A protein and the small-molecule ligand that binds it are described below.
Small molecule (SMILES): CC(=O)N[C@H]1[C@H](O[C@H]2[C@H](O)[C@@H](NC(C)=O)CO[C@@H]2CO[C@@H]2O[C@@H](C)[C@@H](O)[C@@H](O)[C@@H]2O)O[C@H](CO)[C@@H](O[C@@H]2O[C@H](CO[C@H]3O[C@H](CO)[C@@H](O)[C@H](O)[C@@H]3O[C@@H]3O[C@H](CO)[C@@H](O)[C@H](O)[C@H]3NC(C)=O)[C@@H](O)[C@H](O[C@H]3O[C@H](CO)[C@@H](O)[C@H](O)[C@@H]3O[C@@H]3O[C@H](CO)[C@@H](O)[C@H](O)[C@H]3NC(C)=O)[C@@H]2O)[C@@H]1O

Binding-site contacts:
Ligand atom O4 contacts residue MAN4 of chain 1.D at 2.4 Å (h-bond).
Ligand atom C6 contacts residue PHE7 of chain 1.A at 3.7 Å (hydrophobic).
Ligand atom O6 contacts residue THR24 of chain 1.A at 3.3 Å (h-bond).
Ligand atom N2 contacts residue ASN61 of chain 1.A at 2.8 Å (h-bond).
Ligand atom C8 contacts residue LYS98 of chain 1.A at 3.7 Å.
Ligand atom C1 contacts residue MAN4 of chain 1.D at 3.6 Å.
Ligand atom C4 contacts residue PHE5 of chain 1.A at 3.4 Å (hydrophobic).
Ligand atom C2 contacts residue ASN61 of chain 1.A at 2.2 Å.
Ligand atom C8 contacts residue ASP29 of chain 1.A at 3.4 Å.
Ligand atom C6 contacts residue MAN4 of chain 1.D at 3.8 Å.
Ligand atom C3 contacts residue ASN61 of chain 1.A at 3.6 Å.
Ligand atom N2 contacts residue ASP29 of chain 1.A at 3.1 Å (salt-bridge).
Ligand atom C4 contacts residue MAN4 of chain 1.D at 3.4 Å.
Ligand atom C6 contacts residue PHE5 of chain 1.A at 3.5 Å (hydrophobic).
Ligand atom C7 contacts residue ASN61 of chain 1.A at 3.7 Å.
Ligand atom O6 contacts residue MAN4 of chain 1.D at 3.3 Å (h-bond).
Ligand atom C3 contacts residue ASP29 of chain 1.A at 3.7 Å.
Ligand atom O6 contacts residue MAN4 of chain 1.D at 3.8 Å.
Ligand atom C6 contacts residue ASN61 of chain 1.A at 3.4 Å.
Ligand atom C2 contacts residue MAN4 of chain 1.D at 3.8 Å.
Ligand atom O2 contacts residue MAN4 of chain 1.D at 3.0 Å (h-bond).
Ligand atom O4 contacts residue VAL28 of chain 1.A at 3.1 Å.
Ligand atom C1 contacts residue ASN61 of chain 1.A at 1.4 Å.
Ligand atom C5 contacts residue GLN59 of chain 1.A at 3.6 Å.
Ligand atom O4 contacts residue NAG2 of chain 1.D at 2.4 Å (h-bond).
Ligand atom C5 contacts residue ASN61 of chain 1.A at 3.8 Å.
Ligand atom O5 contacts residue ASN61 of chain 1.A at 2.3 Å (h-bond).
Ligand atom C2 contacts residue ASP29 of chain 1.A at 3.8 Å.
Ligand atom C4 contacts residue LYS10 of chain 1.A at 3.8 Å.
Ligand atom O4 contacts residue BMA3 of chain 1.D at 3.0 Å (h-bond).
Ligand atom O3 contacts residue LYS10 of chain 1.A at 3.5 Å.
Ligand atom C6 contacts residue GLN59 of chain 1.A at 3.7 Å.
Ligand atom C5 contacts residue ASN61 of chain 1.A at 3.6 Å.
Ligand atom C5 contacts residue MAN4 of chain 1.D at 3.3 Å.
Ligand atom O6 contacts residue NAG2 of chain 1.D at 2.9 Å (h-bond).
Ligand atom O5 contacts residue PHE5 of chain 1.A at 3.6 Å.
Ligand atom O7 contacts residue ASN61 of chain 1.A at 3.8 Å.
Ligand atom C6 contacts residue NAG2 of chain 1.D at 3.2 Å.
Ligand atom O7 contacts residue ARG65 of chain 1.A at 3.1 Å (salt-bridge).
Ligand atom O4 contacts residue LYS10 of chain 1.A at 2.8 Å (salt-bridge).

Sequence of chain 1.A:
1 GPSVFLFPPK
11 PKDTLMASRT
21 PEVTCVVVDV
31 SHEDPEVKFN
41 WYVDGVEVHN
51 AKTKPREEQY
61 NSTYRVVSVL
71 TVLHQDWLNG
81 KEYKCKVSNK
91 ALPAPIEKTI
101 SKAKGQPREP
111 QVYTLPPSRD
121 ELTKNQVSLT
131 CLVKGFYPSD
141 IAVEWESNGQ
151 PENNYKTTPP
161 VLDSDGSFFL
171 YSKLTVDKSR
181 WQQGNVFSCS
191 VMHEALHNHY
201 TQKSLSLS